Binding-site contacts:
Ligand atom C5' contacts residue DA4 of chain 39.D at 4.0 Å.
Ligand atom C4' contacts residue DA4 of chain 39.D at 4.3 Å.
Ligand atom O3' contacts residue DA4 of chain 39.D at 4.2 Å.
Ligand atom P contacts residue DA4 of chain 39.D at 3.2 Å.
Ligand atom OP1 contacts residue DA4 of chain 39.D at 2.2 Å.
Ligand atom C2' contacts residue DA4 of chain 39.D at 3.5 Å.
Ligand atom C3' contacts residue DA4 of chain 39.D at 3.3 Å.
Ligand atom OP2 contacts residue DA4 of chain 39.D at 3.6 Å.
Ligand atom O5' contacts residue DA4 of chain 39.D at 4.0 Å.

This small molecule binds to this protein.
Small molecule (SMILES): Nc1ccn([C@H]2C[C@H](O)[C@@H](COP(=O)(O)O)O2)c(=O)n1